Binding-site contacts:
Ligand atom C2 contacts residue GLY150 of chain 2.A at 3.5 Å.
Ligand atom O13 contacts residue ALA171 of chain 2.A at 3.2 Å (h-bond).
Ligand atom C14 contacts residue ALA171 of chain 2.A at 3.1 Å (hydrophobic).
Ligand atom C9 contacts residue LYS148 of chain 2.A at 1.3 Å.
Ligand atom N7 contacts residue ALA171 of chain 2.A at 3.7 Å.
Ligand atom O11 contacts residue ALA171 of chain 2.A at 3.4 Å.
Ligand atom C3 contacts residue GLY100 of chain 2.A at 4.0 Å.
Ligand atom C6 contacts residue LEU101 of chain 2.A at 4.4 Å (hydrophobic).
Ligand atom C4 contacts residue GLY100 of chain 2.A at 4.2 Å.
Ligand atom C4 contacts residue LEU101 of chain 2.A at 3.7 Å (hydrophobic).
Ligand atom C2 contacts residue LEU101 of chain 2.A at 3.6 Å (hydrophobic).
Ligand atom C4 contacts residue LYS99 of chain 2.A at 3.7 Å.
Ligand atom C9 contacts residue GLY150 of chain 2.A at 4.5 Å.
Ligand atom C3 contacts residue GLY150 of chain 2.A at 4.4 Å.
Ligand atom C9 contacts residue ALA171 of chain 2.A at 4.4 Å (hydrophobic).
Ligand atom C10 contacts residue ALA171 of chain 2.A at 4.4 Å (hydrophobic).
Ligand atom C8 contacts residue LYS148 of chain 2.A at 2.3 Å.
Ligand atom N7 contacts residue LYS148 of chain 2.A at 3.4 Å (salt-bridge).
Ligand atom C1 contacts residue LYS148 of chain 2.A at 2.6 Å.
Ligand atom C2 contacts residue LEU151 of chain 2.A at 4.0 Å (hydrophobic).
Ligand atom O11 contacts residue LYS148 of chain 2.A at 2.7 Å (salt-bridge).
Ligand atom C5 contacts residue LEU101 of chain 2.A at 4.4 Å (hydrophobic).
Ligand atom C14 contacts residue LEU172 of chain 2.A at 4.1 Å (hydrophobic).
Ligand atom C2 contacts residue LYS148 of chain 2.A at 3.4 Å.
Ligand atom C6 contacts residue LYS148 of chain 2.A at 3.6 Å.
Ligand atom C6 contacts residue ALA171 of chain 2.A at 4.5 Å (hydrophobic).
Ligand atom C1 contacts residue GLY150 of chain 2.A at 4.3 Å.
Ligand atom C8 contacts residue ALA171 of chain 2.A at 3.6 Å (hydrophobic).
Ligand atom C3 contacts residue LYS99 of chain 2.A at 3.8 Å.
Ligand atom C3 contacts residue LEU151 of chain 2.A at 4.0 Å (hydrophobic).
Ligand atom C9 contacts residue LEU101 of chain 2.A at 4.2 Å (hydrophobic).
Ligand atom C1 contacts residue LEU101 of chain 2.A at 3.8 Å (hydrophobic).
Ligand atom C3 contacts residue LEU101 of chain 2.A at 3.8 Å (hydrophobic).

Sequence of chain 2.A:
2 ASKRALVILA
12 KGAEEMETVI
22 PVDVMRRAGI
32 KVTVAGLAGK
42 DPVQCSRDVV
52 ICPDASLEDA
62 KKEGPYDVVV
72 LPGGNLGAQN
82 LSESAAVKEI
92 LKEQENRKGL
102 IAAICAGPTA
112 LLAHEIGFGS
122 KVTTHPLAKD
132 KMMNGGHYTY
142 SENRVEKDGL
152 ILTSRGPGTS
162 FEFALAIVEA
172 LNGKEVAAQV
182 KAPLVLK

The protein below binds the small molecule below.
Small molecule (SMILES): COC(=O)c1cccc2c1NC(=O)C2=O